This protein binds this small molecule.
Small molecule (SMILES): N[C@@H](CCC(=O)O)C(=O)O

Sequence of chain 1.A:
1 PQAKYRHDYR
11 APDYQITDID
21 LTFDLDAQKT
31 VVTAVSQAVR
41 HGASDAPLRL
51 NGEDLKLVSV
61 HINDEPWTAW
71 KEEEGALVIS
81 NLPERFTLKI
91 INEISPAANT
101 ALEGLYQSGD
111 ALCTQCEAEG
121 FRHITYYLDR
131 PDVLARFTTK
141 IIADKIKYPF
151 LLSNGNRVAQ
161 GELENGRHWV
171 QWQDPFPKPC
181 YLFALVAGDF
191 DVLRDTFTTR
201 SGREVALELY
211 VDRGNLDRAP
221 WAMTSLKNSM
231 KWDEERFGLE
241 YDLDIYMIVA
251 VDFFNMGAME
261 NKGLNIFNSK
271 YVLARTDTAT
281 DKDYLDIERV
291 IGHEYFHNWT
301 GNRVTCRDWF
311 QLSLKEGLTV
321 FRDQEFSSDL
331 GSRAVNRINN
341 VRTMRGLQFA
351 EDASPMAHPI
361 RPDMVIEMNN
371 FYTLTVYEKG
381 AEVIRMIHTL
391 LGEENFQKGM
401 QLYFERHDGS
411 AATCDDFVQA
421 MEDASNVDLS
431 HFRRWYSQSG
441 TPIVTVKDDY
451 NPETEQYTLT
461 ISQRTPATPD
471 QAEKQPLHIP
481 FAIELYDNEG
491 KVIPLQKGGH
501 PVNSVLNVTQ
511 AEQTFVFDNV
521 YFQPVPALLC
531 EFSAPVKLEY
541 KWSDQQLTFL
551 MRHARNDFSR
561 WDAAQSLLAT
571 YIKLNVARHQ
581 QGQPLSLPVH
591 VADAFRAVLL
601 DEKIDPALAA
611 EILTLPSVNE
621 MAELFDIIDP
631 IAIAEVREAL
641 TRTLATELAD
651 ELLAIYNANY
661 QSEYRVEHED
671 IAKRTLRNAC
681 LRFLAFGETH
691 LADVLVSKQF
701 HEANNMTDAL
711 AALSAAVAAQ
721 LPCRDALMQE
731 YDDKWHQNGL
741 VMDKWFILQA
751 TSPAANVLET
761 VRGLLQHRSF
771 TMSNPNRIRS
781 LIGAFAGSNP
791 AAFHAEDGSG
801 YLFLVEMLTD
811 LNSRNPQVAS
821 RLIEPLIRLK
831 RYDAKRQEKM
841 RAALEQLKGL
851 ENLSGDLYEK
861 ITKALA

Binding-site contacts:
Ligand atom OE2 contacts residue VAL618 of chain 1.A at 4.4 Å.
Ligand atom N contacts residue PHE686 of chain 1.A at 3.9 Å.
Ligand atom C contacts residue THR641 of chain 1.A at 4.4 Å.
Ligand atom CB contacts residue PHE686 of chain 1.A at 4.0 Å (hydrophobic).
Ligand atom CD contacts residue ALA634 of chain 1.A at 3.8 Å (hydrophobic).
Ligand atom N contacts residue ARG682 of chain 1.A at 3.0 Å (salt-bridge).
Ligand atom OE2 contacts residue ALA634 of chain 1.A at 2.9 Å (h-bond).
Ligand atom C contacts residue ARG637 of chain 1.A at 3.2 Å.
Ligand atom CA contacts residue PHE686 of chain 1.A at 3.3 Å (hydrophobic).
Ligand atom CD contacts residue GLU638 of chain 1.A at 4.0 Å.
Ligand atom OE2 contacts residue ARG637 of chain 1.A at 4.0 Å.
Ligand atom O contacts residue ARG637 of chain 1.A at 2.8 Å (salt-bridge).
Ligand atom C contacts residue PHE686 of chain 1.A at 3.8 Å (hydrophobic).
Ligand atom CB contacts residue ARG637 of chain 1.A at 3.4 Å.
Ligand atom CD contacts residue ARG637 of chain 1.A at 3.8 Å.
Ligand atom CA contacts residue ARG682 of chain 1.A at 3.9 Å.
Ligand atom CG contacts residue GLU638 of chain 1.A at 3.5 Å.
Ligand atom CA contacts residue ARG637 of chain 1.A at 3.6 Å.
Ligand atom OE1 contacts residue ARG637 of chain 1.A at 2.7 Å (salt-bridge).
Ligand atom N contacts residue ALA718 of chain 1.A at 3.6 Å.
Ligand atom CG contacts residue ARG637 of chain 1.A at 4.1 Å.
Ligand atom OE2 contacts residue GLU638 of chain 1.A at 4.2 Å.
Ligand atom CB contacts residue NA1 of chain 1.J at 4.0 Å.
Ligand atom CA contacts residue THR641 of chain 1.A at 4.5 Å.
Ligand atom CB contacts residue GLU638 of chain 1.A at 3.9 Å.
Ligand atom CG contacts residue ALA634 of chain 1.A at 4.3 Å (hydrophobic).
Ligand atom O contacts residue ARG682 of chain 1.A at 2.7 Å (salt-bridge).
Ligand atom OXT contacts residue NA1 of chain 1.J at 2.2 Å (h-bond).
Ligand atom C contacts residue ARG682 of chain 1.A at 3.0 Å.
Ligand atom CA contacts residue ALA718 of chain 1.A at 4.3 Å (hydrophobic).
Ligand atom OXT contacts residue ARG637 of chain 1.A at 3.9 Å.
Ligand atom OXT contacts residue PHE686 of chain 1.A at 3.7 Å.
Ligand atom CB contacts residue THR641 of chain 1.A at 3.8 Å.
Ligand atom OXT contacts residue ARG682 of chain 1.A at 3.0 Å (salt-bridge).
Ligand atom C contacts residue NA1 of chain 1.J at 2.9 Å.
Ligand atom O contacts residue NA1 of chain 1.J at 3.4 Å (h-bond).
Ligand atom CA contacts residue NA1 of chain 1.J at 3.9 Å.
Ligand atom CG contacts residue PHE686 of chain 1.A at 4.3 Å (hydrophobic).
Ligand atom N contacts residue ARG637 of chain 1.A at 3.6 Å.
Ligand atom OXT contacts residue THR641 of chain 1.A at 3.8 Å.